This small molecule binds to this protein.
Small molecule (SMILES): CC(=O)N[C@@H]1[C@@H](O)[C@H](O)[C@@H](CO)O[C@H]1O

Binding-site contacts:
Ligand atom C4 contacts residue ASN709 of chain 1.C at 4.2 Å.
Ligand atom C3 contacts residue ASN709 of chain 1.C at 3.8 Å.
Ligand atom C2 contacts residue ASN709 of chain 1.C at 2.4 Å.
Ligand atom C8 contacts residue ASN709 of chain 1.C at 4.3 Å.
Ligand atom C7 contacts residue ASN709 of chain 1.C at 3.2 Å.
Ligand atom O5 contacts residue ASP796 of chain 1.A at 4.0 Å.
Ligand atom C1 contacts residue ASN709 of chain 1.C at 1.4 Å.
Ligand atom C8 contacts residue GLY1131 of chain 1.C at 3.7 Å.
Ligand atom O7 contacts residue ASN709 of chain 1.C at 3.1 Å (h-bond).
Ligand atom N2 contacts residue ASN709 of chain 1.C at 2.9 Å (h-bond).
Ligand atom O5 contacts residue ASN709 of chain 1.C at 2.4 Å (h-bond).
Ligand atom C5 contacts residue ASN709 of chain 1.C at 3.7 Å.

Sequence of chain 1.A:
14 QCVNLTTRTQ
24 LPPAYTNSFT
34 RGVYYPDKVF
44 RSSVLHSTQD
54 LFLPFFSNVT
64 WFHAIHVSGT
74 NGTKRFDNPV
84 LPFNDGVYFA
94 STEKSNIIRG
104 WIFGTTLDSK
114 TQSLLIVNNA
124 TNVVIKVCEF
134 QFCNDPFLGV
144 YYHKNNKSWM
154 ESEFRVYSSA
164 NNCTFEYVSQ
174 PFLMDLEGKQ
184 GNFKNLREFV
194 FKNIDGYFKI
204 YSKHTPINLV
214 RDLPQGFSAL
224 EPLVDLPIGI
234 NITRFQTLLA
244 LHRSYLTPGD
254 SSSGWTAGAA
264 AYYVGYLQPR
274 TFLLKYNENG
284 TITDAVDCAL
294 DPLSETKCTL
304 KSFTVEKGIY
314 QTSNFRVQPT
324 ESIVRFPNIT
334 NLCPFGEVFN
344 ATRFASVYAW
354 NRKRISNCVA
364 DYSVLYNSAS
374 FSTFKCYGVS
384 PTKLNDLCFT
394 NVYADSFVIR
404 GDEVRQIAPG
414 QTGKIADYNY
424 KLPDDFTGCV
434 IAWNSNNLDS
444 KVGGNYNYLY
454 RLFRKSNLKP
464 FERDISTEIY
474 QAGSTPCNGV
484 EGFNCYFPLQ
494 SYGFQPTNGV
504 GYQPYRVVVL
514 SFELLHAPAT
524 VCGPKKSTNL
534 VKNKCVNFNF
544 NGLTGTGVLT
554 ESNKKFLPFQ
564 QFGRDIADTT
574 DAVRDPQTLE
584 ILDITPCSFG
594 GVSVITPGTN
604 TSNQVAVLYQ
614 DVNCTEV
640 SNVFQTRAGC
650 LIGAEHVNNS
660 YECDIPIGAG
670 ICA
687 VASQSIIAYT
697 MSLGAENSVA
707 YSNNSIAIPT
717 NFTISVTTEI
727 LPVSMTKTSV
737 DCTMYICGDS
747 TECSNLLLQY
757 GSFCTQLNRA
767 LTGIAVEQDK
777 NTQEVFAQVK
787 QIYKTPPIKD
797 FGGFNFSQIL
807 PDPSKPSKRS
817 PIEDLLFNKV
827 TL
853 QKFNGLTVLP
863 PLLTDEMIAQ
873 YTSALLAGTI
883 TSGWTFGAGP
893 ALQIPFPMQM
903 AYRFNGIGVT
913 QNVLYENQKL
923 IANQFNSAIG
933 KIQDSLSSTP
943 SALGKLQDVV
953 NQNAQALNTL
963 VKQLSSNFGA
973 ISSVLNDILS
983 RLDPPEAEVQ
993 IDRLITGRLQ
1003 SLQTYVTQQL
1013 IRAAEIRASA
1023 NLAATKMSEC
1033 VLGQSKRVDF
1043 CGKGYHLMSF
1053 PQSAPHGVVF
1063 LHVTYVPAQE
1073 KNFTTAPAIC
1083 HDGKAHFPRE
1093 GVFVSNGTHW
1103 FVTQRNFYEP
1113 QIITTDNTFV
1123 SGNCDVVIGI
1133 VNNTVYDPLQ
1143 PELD

Sequence of chain 1.C:
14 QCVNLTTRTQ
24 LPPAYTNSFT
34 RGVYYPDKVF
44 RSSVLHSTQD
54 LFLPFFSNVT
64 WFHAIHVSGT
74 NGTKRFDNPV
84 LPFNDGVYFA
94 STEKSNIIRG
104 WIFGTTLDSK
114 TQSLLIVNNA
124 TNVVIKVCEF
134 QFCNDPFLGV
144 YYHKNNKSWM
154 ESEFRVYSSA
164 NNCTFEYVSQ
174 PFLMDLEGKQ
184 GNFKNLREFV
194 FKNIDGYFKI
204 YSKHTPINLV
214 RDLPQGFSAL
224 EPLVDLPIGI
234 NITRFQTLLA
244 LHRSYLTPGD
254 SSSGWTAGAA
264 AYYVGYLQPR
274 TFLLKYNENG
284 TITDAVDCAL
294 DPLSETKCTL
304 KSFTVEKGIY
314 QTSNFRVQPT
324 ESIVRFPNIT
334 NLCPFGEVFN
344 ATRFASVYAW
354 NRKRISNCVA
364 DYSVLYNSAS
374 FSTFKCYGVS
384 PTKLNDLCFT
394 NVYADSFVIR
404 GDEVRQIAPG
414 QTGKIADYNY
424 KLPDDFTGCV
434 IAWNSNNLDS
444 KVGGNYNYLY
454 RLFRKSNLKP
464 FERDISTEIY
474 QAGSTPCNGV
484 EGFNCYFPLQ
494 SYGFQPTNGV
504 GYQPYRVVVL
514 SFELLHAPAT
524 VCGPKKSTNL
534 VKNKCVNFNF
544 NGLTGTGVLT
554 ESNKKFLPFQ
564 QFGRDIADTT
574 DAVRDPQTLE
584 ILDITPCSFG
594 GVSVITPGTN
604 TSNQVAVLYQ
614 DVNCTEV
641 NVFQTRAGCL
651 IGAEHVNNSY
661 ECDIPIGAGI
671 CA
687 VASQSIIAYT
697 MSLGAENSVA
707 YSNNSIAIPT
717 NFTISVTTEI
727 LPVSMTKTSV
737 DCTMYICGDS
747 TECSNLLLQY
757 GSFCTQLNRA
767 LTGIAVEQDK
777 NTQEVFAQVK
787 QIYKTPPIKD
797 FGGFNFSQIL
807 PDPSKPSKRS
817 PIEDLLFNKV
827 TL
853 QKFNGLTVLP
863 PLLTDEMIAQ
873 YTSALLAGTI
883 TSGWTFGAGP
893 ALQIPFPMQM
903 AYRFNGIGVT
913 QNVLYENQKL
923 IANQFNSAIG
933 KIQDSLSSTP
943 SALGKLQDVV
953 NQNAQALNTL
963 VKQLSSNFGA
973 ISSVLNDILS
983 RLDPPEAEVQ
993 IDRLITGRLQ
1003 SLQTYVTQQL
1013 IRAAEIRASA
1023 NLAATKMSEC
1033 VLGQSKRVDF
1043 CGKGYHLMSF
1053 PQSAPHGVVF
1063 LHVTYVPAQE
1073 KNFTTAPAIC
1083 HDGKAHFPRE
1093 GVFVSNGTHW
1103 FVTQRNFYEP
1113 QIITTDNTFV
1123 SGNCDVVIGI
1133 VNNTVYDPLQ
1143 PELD